Sequence of chain 1.B:
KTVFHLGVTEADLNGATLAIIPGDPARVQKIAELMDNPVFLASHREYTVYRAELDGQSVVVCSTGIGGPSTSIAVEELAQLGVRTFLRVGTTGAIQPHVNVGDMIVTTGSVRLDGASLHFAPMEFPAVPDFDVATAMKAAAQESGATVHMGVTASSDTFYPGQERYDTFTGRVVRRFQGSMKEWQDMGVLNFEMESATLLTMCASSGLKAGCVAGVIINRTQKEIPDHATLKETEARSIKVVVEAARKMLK

Sequence of chain 1.A:
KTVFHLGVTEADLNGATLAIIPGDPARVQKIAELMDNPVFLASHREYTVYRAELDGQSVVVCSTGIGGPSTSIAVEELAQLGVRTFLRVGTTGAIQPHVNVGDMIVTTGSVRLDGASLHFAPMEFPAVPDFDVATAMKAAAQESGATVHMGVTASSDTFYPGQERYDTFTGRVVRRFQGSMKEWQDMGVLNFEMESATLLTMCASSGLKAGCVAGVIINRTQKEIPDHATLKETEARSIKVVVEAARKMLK

This protein binds this small molecule.
Small molecule (SMILES): O=c1ccn([C@@H]2O[C@H](CO)[C@@H](O)[C@H]2O)c(=O)[nH]1

Binding-site contacts:
Ligand atom O4 contacts residue ARG165 of chain 1.B at 3.1 Å (salt-bridge).
Ligand atom O5' contacts residue HIS5 of chain 1.A at 2.7 Å (h-bond).
Ligand atom C6 contacts residue THR92 of chain 1.B at 3.6 Å.
Ligand atom C5 contacts residue THR92 of chain 1.B at 3.5 Å.
Ligand atom O4 contacts residue URA1 of chain 1.R at 0.5 Å.
Ligand atom O2 contacts residue GLU193 of chain 1.B at 3.3 Å.
Ligand atom O2' contacts residue GLU193 of chain 1.B at 3.3 Å.
Ligand atom O5' contacts residue PHE159 of chain 1.B at 3.4 Å.
Ligand atom O4 contacts residue GLY93 of chain 1.B at 3.5 Å (h-bond).
Ligand atom O3' contacts residue SO41 of chain 1.O at 2.6 Å (h-bond).
Ligand atom C5 contacts residue GLY93 of chain 1.B at 3.6 Å.
Ligand atom C4 contacts residue GLY93 of chain 1.B at 3.4 Å.
Ligand atom C2 contacts residue URA1 of chain 1.R at 0.6 Å.
Ligand atom C4 contacts residue URA1 of chain 1.R at 0.7 Å.
Ligand atom C2' contacts residue MET194 of chain 1.B at 3.6 Å (hydrophobic).
Ligand atom O4' contacts residue SO41 of chain 1.O at 3.6 Å (h-bond).
Ligand atom O4' contacts residue URA1 of chain 1.R at 2.9 Å (h-bond).
Ligand atom C5 contacts residue URA1 of chain 1.R at 0.6 Å.
Ligand atom O2' contacts residue SO41 of chain 1.O at 3.2 Å (h-bond).
Ligand atom C1' contacts residue THR91 of chain 1.B at 3.1 Å.
Ligand atom O2' contacts residue MET194 of chain 1.B at 2.8 Å (h-bond).
Ligand atom O2 contacts residue GLN163 of chain 1.B at 2.9 Å (h-bond).
Ligand atom C4' contacts residue SO41 of chain 1.O at 3.6 Å.
Ligand atom O4 contacts residue ILE218 of chain 1.B at 3.6 Å.
Ligand atom O3' contacts residue GLU195 of chain 1.B at 2.6 Å (salt-bridge).
Ligand atom C1' contacts residue URA1 of chain 1.R at 2.2 Å.
Ligand atom C5' contacts residue HIS5 of chain 1.A at 3.3 Å.
Ligand atom O2 contacts residue URA1 of chain 1.R at 0.4 Å (h-bond).
Ligand atom N1 contacts residue URA1 of chain 1.R at 0.7 Å (h-bond).
Ligand atom O2' contacts residue ARG88 of chain 1.B at 3.2 Å (salt-bridge).
Ligand atom O2' contacts residue GLU195 of chain 1.B at 3.0 Å (salt-bridge).
Ligand atom C6 contacts residue THR91 of chain 1.B at 3.5 Å.
Ligand atom O4' contacts residue THR91 of chain 1.B at 3.0 Å (h-bond).
Ligand atom C2' contacts residue URA1 of chain 1.R at 3.1 Å.
Ligand atom N3 contacts residue URA1 of chain 1.R at 0.7 Å (h-bond).
Ligand atom N3 contacts residue GLN163 of chain 1.B at 3.1 Å (h-bond).
Ligand atom O2 contacts residue MET194 of chain 1.B at 3.2 Å.
Ligand atom C1' contacts residue SO41 of chain 1.O at 3.4 Å.
Ligand atom N1 contacts residue THR91 of chain 1.B at 3.4 Å (h-bond).
Ligand atom C6 contacts residue URA1 of chain 1.R at 0.8 Å.